Sequence of chain 1.D:
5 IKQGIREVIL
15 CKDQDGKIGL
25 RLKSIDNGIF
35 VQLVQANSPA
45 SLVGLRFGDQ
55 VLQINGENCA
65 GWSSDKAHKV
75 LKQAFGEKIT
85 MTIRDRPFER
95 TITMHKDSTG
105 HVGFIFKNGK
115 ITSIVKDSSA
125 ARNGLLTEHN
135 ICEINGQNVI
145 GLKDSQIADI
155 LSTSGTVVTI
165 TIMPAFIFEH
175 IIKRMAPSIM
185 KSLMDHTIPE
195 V

Binding-site contacts:
Ligand atom C3 contacts residue ILE154 of chain 1.D at 4.0 Å (hydrophobic).
Ligand atom C2 contacts residue ILE154 of chain 1.D at 4.0 Å (hydrophobic).
Ligand atom C1 contacts residue ASP153 of chain 1.D at 4.0 Å.
Ligand atom C9 contacts residue GLN141 of chain 1.D at 4.3 Å.
Ligand atom O1 contacts residue ASP153 of chain 1.D at 4.1 Å.
Ligand atom C4 contacts residue ILE154 of chain 1.D at 3.7 Å (hydrophobic).
Ligand atom N1 contacts residue GLN141 of chain 1.D at 4.5 Å.
Ligand atom N1 contacts residue ILE154 of chain 1.D at 3.6 Å.
Ligand atom C10 contacts residue ILE192 of chain 1.D at 4.1 Å (hydrophobic).
Ligand atom C11 contacts residue GLN141 of chain 1.D at 3.8 Å.
Ligand atom C6 contacts residue GLN141 of chain 1.D at 4.2 Å.
Ligand atom C7 contacts residue LEU146 of chain 1.D at 4.3 Å (hydrophobic).
Ligand atom C8 contacts residue GLN141 of chain 1.D at 3.6 Å.
Ligand atom C7 contacts residue HIS190 of chain 1.D at 3.9 Å.
Ligand atom C5 contacts residue GLN150 of chain 1.D at 4.1 Å.
Ligand atom C1 contacts residue THR157 of chain 1.D at 3.2 Å.
Ligand atom N2 contacts residue HIS190 of chain 1.D at 3.9 Å.
Ligand atom C3 contacts residue GLN141 of chain 1.D at 3.9 Å.
Ligand atom N2 contacts residue GLN141 of chain 1.D at 4.0 Å.
Ligand atom C8 contacts residue HIS190 of chain 1.D at 4.5 Å.
Ligand atom C5 contacts residue ILE154 of chain 1.D at 4.4 Å (hydrophobic).
Ligand atom C12 contacts residue GLN141 of chain 1.D at 3.5 Å.
Ligand atom C6 contacts residue HIS190 of chain 1.D at 4.4 Å.
Ligand atom C9 contacts residue HIS190 of chain 1.D at 4.0 Å.
Ligand atom C2 contacts residue ASP153 of chain 1.D at 4.4 Å.
Ligand atom C11 contacts residue ILE192 of chain 1.D at 4.3 Å (hydrophobic).
Ligand atom C5 contacts residue LEU146 of chain 1.D at 4.2 Å (hydrophobic).
Ligand atom C4 contacts residue GLN141 of chain 1.D at 4.4 Å.
Ligand atom C1 contacts residue ILE154 of chain 1.D at 4.3 Å (hydrophobic).

The small molecule below binds the protein below.
Small molecule (SMILES): CC(=O)Nc1ccc(C)c2c1CCCN2